Sequence of chain 1.C:
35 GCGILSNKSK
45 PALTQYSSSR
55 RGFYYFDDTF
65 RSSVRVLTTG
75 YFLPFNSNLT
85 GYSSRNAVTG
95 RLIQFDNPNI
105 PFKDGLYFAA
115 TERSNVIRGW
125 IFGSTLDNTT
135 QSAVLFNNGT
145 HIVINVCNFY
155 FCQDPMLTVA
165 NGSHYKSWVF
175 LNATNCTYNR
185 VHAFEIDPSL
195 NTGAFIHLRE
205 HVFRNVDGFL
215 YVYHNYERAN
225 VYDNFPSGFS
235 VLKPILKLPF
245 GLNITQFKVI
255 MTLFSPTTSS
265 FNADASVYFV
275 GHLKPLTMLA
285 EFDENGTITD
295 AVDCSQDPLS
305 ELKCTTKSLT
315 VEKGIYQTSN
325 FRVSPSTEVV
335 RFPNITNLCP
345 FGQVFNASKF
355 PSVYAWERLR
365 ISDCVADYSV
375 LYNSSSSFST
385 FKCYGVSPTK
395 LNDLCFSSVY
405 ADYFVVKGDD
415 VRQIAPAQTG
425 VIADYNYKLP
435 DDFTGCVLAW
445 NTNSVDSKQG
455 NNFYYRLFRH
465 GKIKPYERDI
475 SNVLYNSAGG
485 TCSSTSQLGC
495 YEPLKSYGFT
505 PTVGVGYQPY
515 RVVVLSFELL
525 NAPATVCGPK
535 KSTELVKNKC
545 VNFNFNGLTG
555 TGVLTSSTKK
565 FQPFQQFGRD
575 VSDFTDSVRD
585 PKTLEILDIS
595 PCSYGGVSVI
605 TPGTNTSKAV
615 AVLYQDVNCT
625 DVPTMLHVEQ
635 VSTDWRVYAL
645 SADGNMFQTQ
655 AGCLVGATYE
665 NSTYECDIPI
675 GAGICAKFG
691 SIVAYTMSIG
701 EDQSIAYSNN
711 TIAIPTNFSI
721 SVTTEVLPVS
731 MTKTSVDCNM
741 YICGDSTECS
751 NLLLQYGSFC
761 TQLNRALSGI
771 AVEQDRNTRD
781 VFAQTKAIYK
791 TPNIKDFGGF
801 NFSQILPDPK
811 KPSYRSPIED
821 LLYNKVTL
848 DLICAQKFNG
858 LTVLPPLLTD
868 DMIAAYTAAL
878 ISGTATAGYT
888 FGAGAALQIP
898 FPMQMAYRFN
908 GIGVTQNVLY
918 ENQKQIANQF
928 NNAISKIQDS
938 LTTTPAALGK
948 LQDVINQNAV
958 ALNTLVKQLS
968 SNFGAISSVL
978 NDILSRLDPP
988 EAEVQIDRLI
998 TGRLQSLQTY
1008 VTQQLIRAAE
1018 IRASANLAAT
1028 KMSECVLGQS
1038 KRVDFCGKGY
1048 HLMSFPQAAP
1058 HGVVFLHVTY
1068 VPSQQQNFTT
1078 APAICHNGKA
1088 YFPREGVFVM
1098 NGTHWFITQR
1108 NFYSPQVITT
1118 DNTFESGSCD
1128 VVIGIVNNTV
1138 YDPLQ

A small-molecule ligand and the protein it binds are described below.
Small molecule (SMILES): CC(=O)N[C@@H]1[C@@H](O)[C@H](O)[C@@H](CO)O[C@H]1O

Binding-site contacts:
Ligand atom C2 contacts residue ASN1134 of chain 1.C at 2.5 Å.
Ligand atom C1 contacts residue ASN1134 of chain 1.C at 1.5 Å.
Ligand atom O6 contacts residue ILE1132 of chain 1.C at 3.6 Å (h-bond).
Ligand atom C4 contacts residue ASN1134 of chain 1.C at 4.3 Å.
Ligand atom O7 contacts residue ASN1134 of chain 1.C at 3.8 Å.
Ligand atom C5 contacts residue ASN1134 of chain 1.C at 3.7 Å.
Ligand atom O5 contacts residue ASN1134 of chain 1.C at 2.4 Å (h-bond).
Ligand atom C6 contacts residue ILE1132 of chain 1.C at 4.4 Å (hydrophobic).
Ligand atom C7 contacts residue ASN1134 of chain 1.C at 3.5 Å.
Ligand atom N2 contacts residue ASN1134 of chain 1.C at 2.9 Å (h-bond).
Ligand atom C3 contacts residue ASN1134 of chain 1.C at 3.8 Å.